Binding-site contacts:
Ligand atom O2 contacts residue ASN317 of chain 4.A at 3.6 Å.
Ligand atom O6 contacts residue TYR377 of chain 4.A at 3.4 Å.
Ligand atom O4 contacts residue ARG318 of chain 4.A at 3.4 Å (salt-bridge).
Ligand atom O4 contacts residue ARG318 of chain 4.A at 3.4 Å (salt-bridge).
Ligand atom O5 contacts residue ASN124 of chain 2.A at 2.3 Å (h-bond).
Ligand atom C3 contacts residue ASN124 of chain 2.A at 3.7 Å.
Ligand atom O5 contacts residue GLY378 of chain 4.A at 3.4 Å.
Ligand atom O5 contacts residue ILE316 of chain 4.A at 3.8 Å.
Ligand atom O7 contacts residue ASN124 of chain 2.A at 3.0 Å (h-bond).
Ligand atom C6 contacts residue GLY378 of chain 4.A at 3.5 Å.
Ligand atom C2 contacts residue ASN124 of chain 2.A at 2.4 Å.
Ligand atom O5 contacts residue ASN317 of chain 4.A at 3.8 Å.
Ligand atom O3 contacts residue GLN315 of chain 4.A at 3.6 Å.
Ligand atom O3 contacts residue ILE316 of chain 4.A at 3.9 Å.
Ligand atom C3 contacts residue GLN315 of chain 4.A at 3.5 Å.
Ligand atom C2 contacts residue GLN315 of chain 4.A at 3.6 Å.
Ligand atom C4 contacts residue GLN315 of chain 4.A at 3.4 Å.
Ligand atom O6 contacts residue GLY378 of chain 4.A at 2.8 Å (h-bond).
Ligand atom C6 contacts residue GLN315 of chain 4.A at 3.7 Å.
Ligand atom O2 contacts residue ILE316 of chain 4.A at 3.4 Å.
Ligand atom C5 contacts residue ASN124 of chain 2.A at 3.6 Å.
Ligand atom O2 contacts residue GLN315 of chain 4.A at 2.8 Å (h-bond).
Ligand atom C3 contacts residue ASN317 of chain 4.A at 3.6 Å.
Ligand atom O2 contacts residue ARG318 of chain 4.A at 3.4 Å (salt-bridge).
Ligand atom O5 contacts residue THR379 of chain 4.A at 3.4 Å.
Ligand atom C6 contacts residue ILE316 of chain 4.A at 3.8 Å (hydrophobic).
Ligand atom O6 contacts residue ILE316 of chain 4.A at 3.8 Å.
Ligand atom C6 contacts residue TYR377 of chain 4.A at 3.4 Å (hydrophobic).
Ligand atom C1 contacts residue THR379 of chain 4.A at 3.9 Å.
Ligand atom O3 contacts residue ASP254 of chain 4.A at 3.8 Å.
Ligand atom O3 contacts residue ASN317 of chain 4.A at 2.9 Å (h-bond).
Ligand atom O7 contacts residue THR379 of chain 4.A at 3.4 Å (h-bond).
Ligand atom O4 contacts residue ASN317 of chain 4.A at 3.5 Å (h-bond).
Ligand atom O3 contacts residue GLN315 of chain 4.A at 3.3 Å (h-bond).
Ligand atom C8 contacts residue TYR377 of chain 4.A at 3.9 Å (hydrophobic).
Ligand atom O6 contacts residue THR379 of chain 4.A at 3.6 Å.
Ligand atom C7 contacts residue ASN124 of chain 2.A at 3.1 Å.
Ligand atom N2 contacts residue ASN124 of chain 2.A at 2.9 Å (h-bond).
Ligand atom C1 contacts residue ASN124 of chain 2.A at 1.5 Å.
Ligand atom C2 contacts residue ARG318 of chain 4.A at 3.9 Å.

A protein and the small-molecule ligand that binds it are described below.
Small molecule (SMILES): CC(=O)N[C@H]1[C@H](O[C@H]2[C@H](O)[C@@H](NC(C)=O)CO[C@@H]2CO)O[C@H](CO)[C@@H](O[C@@H]2O[C@H](CO[C@H]3O[C@H](CO)[C@@H](O)[C@H](O[C@H]4O[C@H](CO)[C@@H](O)[C@H](O)[C@@H]4O)[C@@H]3O)[C@@H](O)[C@H](O[C@H]3O[C@H](CO)[C@@H](O)[C@H](O)[C@@H]3O[C@H]3O[C@H](CO)[C@@H](O)[C@H](O)[C@@H]3O)[C@@H]2O)[C@@H]1O

Sequence of chain 2.A:
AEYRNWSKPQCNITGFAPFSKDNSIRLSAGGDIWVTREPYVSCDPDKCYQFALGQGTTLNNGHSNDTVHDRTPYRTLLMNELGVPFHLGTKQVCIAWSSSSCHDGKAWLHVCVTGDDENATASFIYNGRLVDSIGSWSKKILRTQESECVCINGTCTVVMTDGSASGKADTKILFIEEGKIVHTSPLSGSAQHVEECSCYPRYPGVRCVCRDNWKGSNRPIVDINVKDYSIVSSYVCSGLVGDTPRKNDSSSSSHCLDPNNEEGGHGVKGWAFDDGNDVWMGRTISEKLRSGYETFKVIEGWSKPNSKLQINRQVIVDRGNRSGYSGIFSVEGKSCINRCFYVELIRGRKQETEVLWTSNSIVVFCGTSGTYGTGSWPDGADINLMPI

Sequence of chain 4.A:
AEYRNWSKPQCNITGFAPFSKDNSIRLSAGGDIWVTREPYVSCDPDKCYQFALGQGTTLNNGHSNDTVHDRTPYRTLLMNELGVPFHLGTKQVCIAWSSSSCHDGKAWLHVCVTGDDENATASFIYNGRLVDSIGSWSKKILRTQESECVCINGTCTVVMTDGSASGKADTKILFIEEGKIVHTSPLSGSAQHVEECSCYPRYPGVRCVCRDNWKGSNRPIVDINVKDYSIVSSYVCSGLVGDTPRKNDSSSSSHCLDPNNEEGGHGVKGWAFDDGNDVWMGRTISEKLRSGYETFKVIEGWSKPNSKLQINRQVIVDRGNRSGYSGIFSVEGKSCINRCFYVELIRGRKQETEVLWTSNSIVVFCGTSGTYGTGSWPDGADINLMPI